Binding-site contacts:
Ligand atom O7 contacts residue ARG465 of chain 5.A at 3.5 Å.
Ligand atom C7 contacts residue GLU482 of chain 5.A at 4.5 Å.
Ligand atom O7 contacts residue SER466 of chain 5.A at 4.2 Å.
Ligand atom C7 contacts residue ASN485 of chain 5.A at 3.8 Å.
Ligand atom C8 contacts residue ARG465 of chain 5.A at 3.8 Å.
Ligand atom C3 contacts residue ARG465 of chain 5.A at 4.5 Å.
Ligand atom N2 contacts residue ARG465 of chain 5.A at 4.3 Å.
Ligand atom C2 contacts residue ASN485 of chain 5.A at 2.3 Å.
Ligand atom C3 contacts residue ASN485 of chain 5.A at 3.6 Å.
Ligand atom C8 contacts residue LYS469 of chain 5.A at 3.7 Å.
Ligand atom C8 contacts residue GLU482 of chain 5.A at 4.4 Å.
Ligand atom C5 contacts residue ASN485 of chain 5.A at 3.7 Å.
Ligand atom O5 contacts residue ASN485 of chain 5.A at 2.7 Å (h-bond).
Ligand atom C7 contacts residue ARG465 of chain 5.A at 3.8 Å.
Ligand atom O3 contacts residue ARG465 of chain 5.A at 3.4 Å.
Ligand atom O7 contacts residue ASN485 of chain 5.A at 4.0 Å.
Ligand atom O7 contacts residue GLU482 of chain 5.A at 4.3 Å.
Ligand atom C4 contacts residue ASN485 of chain 5.A at 3.7 Å.
Ligand atom N2 contacts residue ASN485 of chain 5.A at 3.0 Å (h-bond).
Ligand atom C1 contacts residue ASN485 of chain 5.A at 1.6 Å.

Sequence of chain 5.A:
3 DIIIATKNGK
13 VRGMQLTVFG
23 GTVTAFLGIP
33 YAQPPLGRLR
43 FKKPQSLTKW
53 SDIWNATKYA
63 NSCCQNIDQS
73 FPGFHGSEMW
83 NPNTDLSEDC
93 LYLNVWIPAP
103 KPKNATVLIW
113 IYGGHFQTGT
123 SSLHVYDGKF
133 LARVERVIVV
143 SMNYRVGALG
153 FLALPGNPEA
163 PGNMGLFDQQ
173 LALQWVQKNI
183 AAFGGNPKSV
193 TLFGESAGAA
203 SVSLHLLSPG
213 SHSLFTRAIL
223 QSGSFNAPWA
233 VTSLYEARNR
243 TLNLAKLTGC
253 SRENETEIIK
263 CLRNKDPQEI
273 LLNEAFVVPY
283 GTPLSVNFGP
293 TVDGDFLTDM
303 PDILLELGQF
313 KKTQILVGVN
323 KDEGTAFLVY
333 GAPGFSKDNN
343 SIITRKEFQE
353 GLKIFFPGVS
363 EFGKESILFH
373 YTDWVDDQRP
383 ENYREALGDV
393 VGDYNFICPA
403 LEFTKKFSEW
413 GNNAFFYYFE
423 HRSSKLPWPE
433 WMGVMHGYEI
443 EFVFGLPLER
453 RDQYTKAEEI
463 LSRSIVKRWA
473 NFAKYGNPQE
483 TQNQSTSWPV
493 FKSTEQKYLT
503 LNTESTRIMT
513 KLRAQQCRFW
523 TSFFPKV

This small molecule binds to this protein.
Small molecule (SMILES): CC(=O)N[C@@H]1[C@@H](O)[C@H](O)[C@@H](CO)O[C@H]1O